A small-molecule ligand and the protein it binds are described below.
Small molecule (SMILES): CC[C@H](C)CN(C[C@@H](O)[C@H](Cc1ccccc1)NC(=O)O[C@H]1CO[C@H]2OCC[C@H]21)S(=O)(=O)c1ccc(N)cc1

Binding-site contacts:
Ligand atom C35 contacts residue PRO81 of chain 1.A at 3.8 Å (hydrophobic).
Ligand atom O26 contacts residue ALA28 of chain 1.B at 3.6 Å.
Ligand atom C18 contacts residue PRO81 of chain 1.B at 3.8 Å (hydrophobic).
Ligand atom O10 contacts residue ILE50 of chain 1.B at 3.0 Å.
Ligand atom C29 contacts residue GLY27 of chain 1.B at 3.6 Å.
Ligand atom C2 contacts residue ASP30 of chain 1.A at 3.5 Å.
Ligand atom C6 contacts residue GLY48 of chain 1.A at 3.4 Å.
Ligand atom O26 contacts residue ASP30 of chain 1.B at 3.0 Å (salt-bridge).
Ligand atom C32 contacts residue GLY27 of chain 1.B at 3.7 Å.
Ligand atom C36 contacts residue PRO81 of chain 1.A at 3.6 Å (hydrophobic).
Ligand atom O18 contacts residue ASP25 of chain 1.A at 2.5 Å (salt-bridge).
Ligand atom O26 contacts residue ASP29 of chain 1.B at 3.1 Å (salt-bridge).
Ligand atom C3 contacts residue ASP30 of chain 1.A at 3.1 Å.
Ligand atom O9 contacts residue ILE50 of chain 1.B at 3.5 Å.
Ligand atom C15 contacts residue GLY27 of chain 1.A at 3.8 Å.
Ligand atom C16 contacts residue ASP25 of chain 1.A at 3.2 Å.
Ligand atom C4 contacts residue ALA28 of chain 1.A at 3.5 Å (hydrophobic).
Ligand atom C17 contacts residue ASP25 of chain 1.A at 3.3 Å.
Ligand atom O9 contacts residue ILE84 of chain 1.A at 3.8 Å.
Ligand atom C33 contacts residue GLY27 of chain 1.B at 3.3 Å.
Ligand atom C30 contacts residue GLY48 of chain 1.B at 3.1 Å.
Ligand atom N20 contacts residue GLY27 of chain 1.B at 3.1 Å (h-bond).
Ligand atom C36 contacts residue GLY49 of chain 1.B at 3.5 Å.
Ligand atom C37 contacts residue ILE50 of chain 1.B at 3.7 Å (hydrophobic).
Ligand atom C3 contacts residue ALA28 of chain 1.A at 3.4 Å (hydrophobic).
Ligand atom C31 contacts residue GLY48 of chain 1.B at 3.2 Å.
Ligand atom O18 contacts residue GLY27 of chain 1.B at 3.4 Å.
Ligand atom C27 contacts residue ASP29 of chain 1.B at 3.5 Å.
Ligand atom C36 contacts residue ILE50 of chain 1.B at 3.5 Å (hydrophobic).
Ligand atom C29 contacts residue ASP29 of chain 1.B at 3.6 Å.
Ligand atom O28 contacts residue ALA28 of chain 1.B at 3.8 Å.
Ligand atom O18 contacts residue ASP25 of chain 1.B at 2.6 Å (salt-bridge).
Ligand atom N1 contacts residue ASP30 of chain 1.A at 3.1 Å (salt-bridge).
Ligand atom O10 contacts residue GLY49 of chain 1.A at 3.3 Å.
Ligand atom O23 contacts residue ALA28 of chain 1.B at 3.4 Å.
Ligand atom C17 contacts residue ASP25 of chain 1.B at 3.3 Å.
Ligand atom C12 contacts residue GLY27 of chain 1.A at 3.6 Å.
Ligand atom O28 contacts residue ASP29 of chain 1.B at 2.8 Å (salt-bridge).
Ligand atom C32 contacts residue ASP25 of chain 1.A at 3.3 Å.
Ligand atom C32 contacts residue ILE84 of chain 1.A at 3.7 Å (hydrophobic).

Sequence of chain 1.B:
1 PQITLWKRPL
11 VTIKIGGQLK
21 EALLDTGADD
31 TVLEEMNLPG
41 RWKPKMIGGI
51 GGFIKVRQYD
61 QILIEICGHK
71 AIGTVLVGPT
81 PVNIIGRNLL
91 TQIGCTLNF

Sequence of chain 1.A:
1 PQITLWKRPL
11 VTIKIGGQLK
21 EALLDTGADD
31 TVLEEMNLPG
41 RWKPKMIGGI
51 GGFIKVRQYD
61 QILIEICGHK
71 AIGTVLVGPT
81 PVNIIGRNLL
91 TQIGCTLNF